This protein binds this small molecule.
Small molecule (SMILES): CC(=O)N[C@@H]1[C@@H](O)[C@H](O)[C@@H](CO)O[C@H]1O

Binding-site contacts:
Ligand atom C8 contacts residue ASN350 of chain 1.C at 4.3 Å.
Ligand atom C3 contacts residue ASN350 of chain 1.C at 3.8 Å.
Ligand atom N2 contacts residue PHE348 of chain 1.C at 4.1 Å.
Ligand atom C5 contacts residue ASN350 of chain 1.C at 3.7 Å.
Ligand atom O5 contacts residue ASN350 of chain 1.C at 2.3 Å (h-bond).
Ligand atom N2 contacts residue ASN350 of chain 1.C at 3.0 Å (h-bond).
Ligand atom C8 contacts residue PHE348 of chain 1.C at 3.5 Å (hydrophobic).
Ligand atom C1 contacts residue ASN350 of chain 1.C at 1.4 Å.
Ligand atom O7 contacts residue GLY336 of chain 1.C at 4.0 Å.
Ligand atom O7 contacts residue PHE348 of chain 1.C at 2.9 Å (h-bond).
Ligand atom C8 contacts residue ASN368 of chain 1.C at 3.4 Å.
Ligand atom O5 contacts residue THR335 of chain 1.C at 4.4 Å.
Ligand atom O3 contacts residue ARG337 of chain 1.C at 3.7 Å.
Ligand atom C8 contacts residue GLY369 of chain 1.C at 3.6 Å.
Ligand atom C3 contacts residue GLY336 of chain 1.C at 4.2 Å.
Ligand atom C2 contacts residue GLY336 of chain 1.C at 4.3 Å.
Ligand atom C4 contacts residue ASN350 of chain 1.C at 4.2 Å.
Ligand atom C4 contacts residue GLY336 of chain 1.C at 4.3 Å.
Ligand atom C2 contacts residue THR335 of chain 1.C at 4.2 Å.
Ligand atom C7 contacts residue PHE348 of chain 1.C at 3.2 Å (hydrophobic).
Ligand atom C7 contacts residue ASN368 of chain 1.C at 4.4 Å.
Ligand atom O7 contacts residue ARG337 of chain 1.C at 3.6 Å.
Ligand atom C7 contacts residue ASN350 of chain 1.C at 3.9 Å.
Ligand atom O3 contacts residue GLY336 of chain 1.C at 3.4 Å.
Ligand atom C2 contacts residue ASN350 of chain 1.C at 2.5 Å.
Ligand atom N2 contacts residue ASN368 of chain 1.C at 4.2 Å.

Sequence of chain 1.C:
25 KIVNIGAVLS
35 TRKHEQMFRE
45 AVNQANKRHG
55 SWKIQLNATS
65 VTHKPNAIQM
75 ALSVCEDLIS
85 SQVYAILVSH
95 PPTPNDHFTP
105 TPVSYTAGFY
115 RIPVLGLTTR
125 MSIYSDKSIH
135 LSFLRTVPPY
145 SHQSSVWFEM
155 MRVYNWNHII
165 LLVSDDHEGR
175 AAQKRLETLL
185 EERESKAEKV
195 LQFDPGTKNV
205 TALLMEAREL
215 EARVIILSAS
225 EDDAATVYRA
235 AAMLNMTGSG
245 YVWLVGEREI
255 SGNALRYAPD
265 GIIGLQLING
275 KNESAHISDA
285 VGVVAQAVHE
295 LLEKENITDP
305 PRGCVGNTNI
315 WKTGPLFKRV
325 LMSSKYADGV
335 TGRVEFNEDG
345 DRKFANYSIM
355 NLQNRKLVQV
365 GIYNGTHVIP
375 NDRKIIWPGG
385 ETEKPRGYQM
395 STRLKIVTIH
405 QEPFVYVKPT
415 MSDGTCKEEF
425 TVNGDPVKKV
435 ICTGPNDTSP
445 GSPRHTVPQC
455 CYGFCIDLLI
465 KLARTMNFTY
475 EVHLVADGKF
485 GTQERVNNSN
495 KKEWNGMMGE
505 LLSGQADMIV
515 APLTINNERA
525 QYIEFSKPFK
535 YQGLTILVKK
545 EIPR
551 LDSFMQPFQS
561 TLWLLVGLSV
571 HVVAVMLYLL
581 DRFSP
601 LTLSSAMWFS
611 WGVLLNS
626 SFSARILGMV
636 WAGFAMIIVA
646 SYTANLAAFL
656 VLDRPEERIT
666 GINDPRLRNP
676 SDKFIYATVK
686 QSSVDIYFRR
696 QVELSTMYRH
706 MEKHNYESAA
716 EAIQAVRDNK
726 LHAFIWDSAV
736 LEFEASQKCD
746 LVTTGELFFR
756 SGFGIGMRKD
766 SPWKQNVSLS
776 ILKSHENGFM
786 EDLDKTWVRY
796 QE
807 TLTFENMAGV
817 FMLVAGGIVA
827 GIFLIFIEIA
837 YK